This protein binds this small molecule.
Small molecule (SMILES): CC(=O)N[C@@H]1[C@@H](O)[C@H](O)[C@@H](CO)O[C@H]1O

Sequence of chain 1.C:
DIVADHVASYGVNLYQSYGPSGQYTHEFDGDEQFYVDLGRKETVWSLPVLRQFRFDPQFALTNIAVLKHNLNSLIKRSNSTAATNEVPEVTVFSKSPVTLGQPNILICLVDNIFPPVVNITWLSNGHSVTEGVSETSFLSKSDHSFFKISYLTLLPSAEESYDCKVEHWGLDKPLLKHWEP

Binding-site contacts:
Ligand atom C7 contacts residue GLU168 of chain 1.C at 4.3 Å.
Ligand atom C1 contacts residue ASN120 of chain 1.C at 3.0 Å.
Ligand atom C7 contacts residue ASN120 of chain 1.C at 4.0 Å.
Ligand atom C8 contacts residue VAL118 of chain 1.C at 4.0 Å (hydrophobic).
Ligand atom C8 contacts residue GLU168 of chain 1.C at 4.0 Å.
Ligand atom C8 contacts residue TRP170 of chain 1.C at 3.5 Å (hydrophobic).
Ligand atom C2 contacts residue ASN120 of chain 1.C at 3.4 Å.
Ligand atom N2 contacts residue ASN120 of chain 1.C at 4.0 Å.
Ligand atom O6 contacts residue ASN120 of chain 1.C at 4.3 Å.
Ligand atom O7 contacts residue GLU168 of chain 1.C at 3.6 Å.
Ligand atom C5 contacts residue ASN120 of chain 1.C at 4.2 Å.
Ligand atom C7 contacts residue TRP170 of chain 1.C at 4.3 Å (hydrophobic).
Ligand atom O7 contacts residue ASN120 of chain 1.C at 3.7 Å.
Ligand atom O5 contacts residue ASN120 of chain 1.C at 2.9 Å (h-bond).